Binding-site contacts:
Ligand atom CG contacts residue TYR288 of chain 57.W at 3.4 Å (hydrophobic).
Ligand atom CG2 contacts residue LEU189 of chain 34.W at 2.8 Å (hydrophobic).
Ligand atom CB contacts residue ARG435 of chain 34.W at 3.7 Å.
Ligand atom CZ contacts residue MET223 of chain 57.W at 2.9 Å (hydrophobic).
Ligand atom CE2 contacts residue MET223 of chain 57.W at 3.5 Å (hydrophobic).
Ligand atom CE2 contacts residue ARG193 of chain 34.W at 3.8 Å.
Ligand atom CG contacts residue HIS431 of chain 34.W at 3.8 Å.
Ligand atom CE1 contacts residue THR219 of chain 57.W at 3.9 Å.
Ligand atom CG2 contacts residue TYR188 of chain 34.W at 3.9 Å (hydrophobic).
Ligand atom OH contacts residue HIS431 of chain 34.W at 2.9 Å (h-bond).
Ligand atom CZ contacts residue HIS431 of chain 34.W at 3.4 Å.
Ligand atom CB contacts residue LEU189 of chain 34.W at 3.8 Å (hydrophobic).
Ligand atom CB contacts residue GLU289 of chain 57.W at 3.8 Å.
Ligand atom CE1 contacts residue ARG193 of chain 34.W at 3.1 Å.
Ligand atom CZ contacts residue THR219 of chain 57.W at 3.2 Å.
Ligand atom CG1 contacts residue PHE436 of chain 34.W at 3.4 Å (hydrophobic).
Ligand atom OH contacts residue MET223 of chain 57.W at 2.2 Å (h-bond).
Ligand atom N contacts residue ARG193 of chain 34.W at 3.8 Å.
Ligand atom CD1 contacts residue GLU289 of chain 57.W at 3.0 Å.
Ligand atom ND2 contacts residue TYR188 of chain 34.W at 3.5 Å (h-bond).
Ligand atom CG contacts residue GLU199 of chain 34.W at 3.6 Å.
Ligand atom CD1 contacts residue HIS431 of chain 34.W at 3.3 Å.
Ligand atom OD1 contacts residue GLU199 of chain 34.W at 3.4 Å (salt-bridge).
Ligand atom CG1 contacts residue ARG435 of chain 34.W at 3.8 Å.
Ligand atom CE1 contacts residue VAL432 of chain 34.W at 3.8 Å (hydrophobic).
Ligand atom OH contacts residue LEU283 of chain 57.W at 3.8 Å.
Ligand atom ND2 contacts residue GLU199 of chain 34.W at 2.9 Å (salt-bridge).
Ligand atom O contacts residue ARG193 of chain 34.W at 2.8 Å (salt-bridge).
Ligand atom CE1 contacts residue HIS431 of chain 34.W at 3.0 Å.
Ligand atom CE1 contacts residue GLU289 of chain 57.W at 3.6 Å.
Ligand atom CG contacts residue GLU289 of chain 57.W at 3.6 Å.
Ligand atom CA contacts residue ARG193 of chain 34.W at 3.8 Å.
Ligand atom OH contacts residue THR430 of chain 34.W at 3.4 Å.
Ligand atom C contacts residue ARG193 of chain 34.W at 3.3 Å.
Ligand atom CZ contacts residue ARG193 of chain 34.W at 3.1 Å.
Ligand atom CD2 contacts residue MET223 of chain 57.W at 3.7 Å (hydrophobic).
Ligand atom CE1 contacts residue MET223 of chain 57.W at 3.3 Å (hydrophobic).
Ligand atom CD1 contacts residue ARG193 of chain 34.W at 3.7 Å.
Ligand atom O contacts residue ARG435 of chain 34.W at 3.5 Å (salt-bridge).
Ligand atom CD contacts residue HIS431 of chain 34.W at 3.8 Å.

Sequence of chain 34.W:
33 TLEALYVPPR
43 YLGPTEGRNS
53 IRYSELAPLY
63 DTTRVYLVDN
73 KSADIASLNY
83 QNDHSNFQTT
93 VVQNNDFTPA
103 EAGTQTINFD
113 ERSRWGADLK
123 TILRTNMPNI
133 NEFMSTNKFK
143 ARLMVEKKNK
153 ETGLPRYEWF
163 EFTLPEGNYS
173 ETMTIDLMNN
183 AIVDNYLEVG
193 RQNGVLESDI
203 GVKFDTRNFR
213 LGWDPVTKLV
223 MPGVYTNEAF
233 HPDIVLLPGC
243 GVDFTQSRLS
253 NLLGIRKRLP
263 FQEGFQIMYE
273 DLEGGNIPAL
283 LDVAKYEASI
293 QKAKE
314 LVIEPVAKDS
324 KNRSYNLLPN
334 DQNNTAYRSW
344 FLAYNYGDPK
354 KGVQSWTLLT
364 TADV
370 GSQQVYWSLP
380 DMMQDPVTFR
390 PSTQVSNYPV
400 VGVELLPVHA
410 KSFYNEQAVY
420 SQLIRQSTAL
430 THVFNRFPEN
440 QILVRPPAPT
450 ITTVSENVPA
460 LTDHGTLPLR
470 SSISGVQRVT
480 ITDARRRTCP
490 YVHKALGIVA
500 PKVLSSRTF

Sequence of chain 57.W:
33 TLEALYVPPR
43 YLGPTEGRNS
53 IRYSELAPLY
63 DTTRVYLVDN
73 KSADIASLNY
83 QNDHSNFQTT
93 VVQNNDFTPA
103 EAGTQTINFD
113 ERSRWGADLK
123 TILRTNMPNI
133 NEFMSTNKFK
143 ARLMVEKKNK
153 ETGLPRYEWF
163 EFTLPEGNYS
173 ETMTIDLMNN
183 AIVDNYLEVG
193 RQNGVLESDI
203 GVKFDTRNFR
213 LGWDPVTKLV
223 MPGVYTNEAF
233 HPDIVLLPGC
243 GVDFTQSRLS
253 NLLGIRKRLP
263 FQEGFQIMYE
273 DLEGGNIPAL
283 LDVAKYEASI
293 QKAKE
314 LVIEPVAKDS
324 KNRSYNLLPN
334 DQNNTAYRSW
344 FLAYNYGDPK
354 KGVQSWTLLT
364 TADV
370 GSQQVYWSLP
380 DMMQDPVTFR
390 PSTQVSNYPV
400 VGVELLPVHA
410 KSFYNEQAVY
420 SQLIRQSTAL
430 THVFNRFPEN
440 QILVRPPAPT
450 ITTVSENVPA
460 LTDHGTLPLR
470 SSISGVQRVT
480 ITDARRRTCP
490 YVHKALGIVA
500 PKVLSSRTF

The protein below binds the small molecule below.
Small molecule (SMILES): CC(C)[C@H](NC(=O)[C@@H]1CCCN1C(=O)[C@H](CC(N)=O)NC(=O)[C@@H](N)Cc1ccccc1)C(=O)N[C@@H](Cc1ccc(O)cc1)C(=O)N1CCC[C@H]1C(=O)N[C@H](C=O)Cc1ccc(O)cc1